Sequence of chain 1.A:
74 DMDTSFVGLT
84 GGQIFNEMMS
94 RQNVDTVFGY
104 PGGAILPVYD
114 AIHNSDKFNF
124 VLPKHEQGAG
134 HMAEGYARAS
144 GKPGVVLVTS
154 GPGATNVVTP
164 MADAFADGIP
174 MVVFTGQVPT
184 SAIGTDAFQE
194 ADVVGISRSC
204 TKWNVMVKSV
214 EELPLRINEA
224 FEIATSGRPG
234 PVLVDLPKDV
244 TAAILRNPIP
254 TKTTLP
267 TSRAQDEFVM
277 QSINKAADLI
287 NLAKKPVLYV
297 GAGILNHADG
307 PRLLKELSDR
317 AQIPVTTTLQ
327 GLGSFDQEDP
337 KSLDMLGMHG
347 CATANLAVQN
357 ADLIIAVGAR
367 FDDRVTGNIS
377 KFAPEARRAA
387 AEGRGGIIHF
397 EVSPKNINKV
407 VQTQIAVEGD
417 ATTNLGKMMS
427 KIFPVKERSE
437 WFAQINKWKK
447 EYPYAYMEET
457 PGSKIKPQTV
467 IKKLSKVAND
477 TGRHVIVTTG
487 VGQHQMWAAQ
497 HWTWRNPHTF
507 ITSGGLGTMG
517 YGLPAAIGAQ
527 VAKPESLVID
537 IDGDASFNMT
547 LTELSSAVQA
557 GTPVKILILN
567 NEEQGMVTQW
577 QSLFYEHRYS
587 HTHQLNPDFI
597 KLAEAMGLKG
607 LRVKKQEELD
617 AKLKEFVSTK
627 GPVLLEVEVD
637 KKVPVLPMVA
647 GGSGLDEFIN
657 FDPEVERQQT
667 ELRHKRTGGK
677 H

Binding-site contacts:
Ligand atom C2' contacts residue MET515 of chain 1.B at 3.8 Å (hydrophobic).
Ligand atom N1' contacts residue GLU129 of chain 1.A at 2.6 Å (salt-bridge).
Ligand atom C2 contacts residue P231 of chain 1.K at 3.4 Å.
Ligand atom C4 contacts residue P231 of chain 1.K at 3.7 Å.
Ligand atom S1 contacts residue TYR103 of chain 1.A at 3.9 Å.
Ligand atom CM2 contacts residue ASN159 of chain 1.A at 3.0 Å.
Ligand atom C4' contacts residue PRO155 of chain 1.A at 3.7 Å (hydrophobic).
Ligand atom N3' contacts residue PRO155 of chain 1.A at 3.4 Å.
Ligand atom CM2 contacts residue PRO155 of chain 1.A at 3.8 Å (hydrophobic).
Ligand atom S1 contacts residue P231 of chain 1.K at 3.6 Å.
Ligand atom C7' contacts residue GLY105 of chain 1.A at 3.9 Å.
Ligand atom N3' contacts residue MET515 of chain 1.B at 3.0 Å (h-bond).
Ligand atom N3 contacts residue GLY105 of chain 1.A at 4.0 Å.
Ligand atom N3' contacts residue GLY513 of chain 1.B at 3.5 Å (h-bond).
Ligand atom C4' contacts residue MET515 of chain 1.B at 3.5 Å (hydrophobic).
Ligand atom CM2 contacts residue MET515 of chain 1.B at 3.7 Å (hydrophobic).
Ligand atom CM2 contacts residue GLU129 of chain 1.A at 3.7 Å.
Ligand atom CM2 contacts residue THR514 of chain 1.B at 3.8 Å.
Ligand atom N1' contacts residue MET545 of chain 1.B at 3.7 Å.
Ligand atom C4' contacts residue GLY513 of chain 1.B at 3.5 Å.
Ligand atom CM4 contacts residue P231 of chain 1.K at 3.6 Å.
Ligand atom C2 contacts residue MET515 of chain 1.B at 3.8 Å (hydrophobic).
Ligand atom N4' contacts residue PRO155 of chain 1.A at 4.0 Å.
Ligand atom CM2 contacts residue MET545 of chain 1.B at 3.8 Å (hydrophobic).
Ligand atom C5' contacts residue MET515 of chain 1.B at 3.6 Å (hydrophobic).
Ligand atom S1 contacts residue GLN570 of chain 1.B at 2.8 Å (h-bond).
Ligand atom C2' contacts residue GLU129 of chain 1.A at 3.8 Å.
Ligand atom C2 contacts residue VAL573 of chain 1.B at 3.2 Å (hydrophobic).
Ligand atom C7' contacts residue THR152 of chain 1.A at 3.6 Å.
Ligand atom N4' contacts residue GLY513 of chain 1.B at 2.7 Å (h-bond).
Ligand atom S1 contacts residue VAL573 of chain 1.B at 3.8 Å.
Ligand atom CM4 contacts residue GLN192 of chain 1.A at 3.9 Å.
Ligand atom N3' contacts residue THR514 of chain 1.B at 3.9 Å.
Ligand atom C7' contacts residue PRO104 of chain 1.A at 3.5 Å (hydrophobic).
Ligand atom N4' contacts residue GLN192 of chain 1.A at 3.2 Å (h-bond).
Ligand atom N4' contacts residue MET515 of chain 1.B at 3.6 Å.
Ligand atom C6' contacts residue GLU129 of chain 1.A at 2.9 Å.
Ligand atom S1 contacts residue MET515 of chain 1.B at 3.1 Å (h-bond).
Ligand atom C2' contacts residue PRO155 of chain 1.A at 3.8 Å (hydrophobic).
Ligand atom CM4 contacts residue VAL487 of chain 1.B at 3.9 Å (hydrophobic).

Sequence of chain 1.B:
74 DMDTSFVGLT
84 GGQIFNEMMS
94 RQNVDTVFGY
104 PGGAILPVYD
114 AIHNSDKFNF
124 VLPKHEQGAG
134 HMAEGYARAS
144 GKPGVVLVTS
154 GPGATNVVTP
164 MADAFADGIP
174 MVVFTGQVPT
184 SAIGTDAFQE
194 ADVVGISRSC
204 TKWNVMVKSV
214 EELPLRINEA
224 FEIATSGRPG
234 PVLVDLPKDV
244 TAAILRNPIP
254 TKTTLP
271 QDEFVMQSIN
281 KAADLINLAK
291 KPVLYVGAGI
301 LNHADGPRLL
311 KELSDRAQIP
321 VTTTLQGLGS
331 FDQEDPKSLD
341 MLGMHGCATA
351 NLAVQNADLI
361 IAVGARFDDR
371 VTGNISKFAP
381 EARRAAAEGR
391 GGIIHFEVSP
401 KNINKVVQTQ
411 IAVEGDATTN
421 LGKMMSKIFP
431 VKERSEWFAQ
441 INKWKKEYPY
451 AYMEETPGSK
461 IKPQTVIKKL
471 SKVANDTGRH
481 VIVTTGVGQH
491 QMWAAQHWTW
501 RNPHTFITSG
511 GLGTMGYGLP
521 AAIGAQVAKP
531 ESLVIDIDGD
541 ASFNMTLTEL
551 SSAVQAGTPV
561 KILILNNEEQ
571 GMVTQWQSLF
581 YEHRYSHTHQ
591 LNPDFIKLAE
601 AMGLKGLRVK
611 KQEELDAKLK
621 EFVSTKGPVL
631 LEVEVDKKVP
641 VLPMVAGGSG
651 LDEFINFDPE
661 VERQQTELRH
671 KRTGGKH

A small-molecule ligand and the protein it binds are described below.
Small molecule (SMILES): Cc1ncc(CNC(C)CS)c(N)n1